Binding-site contacts:
Ligand atom C7 contacts residue ASN256 of chain 7.A at 3.7 Å.
Ligand atom C2 contacts residue ASN256 of chain 7.A at 2.8 Å.
Ligand atom C1 contacts residue ASN256 of chain 7.A at 1.5 Å.
Ligand atom C3 contacts residue ASN256 of chain 7.A at 2.9 Å.
Ligand atom O4 contacts residue ASN256 of chain 7.A at 4.2 Å.
Ligand atom C5 contacts residue ASN256 of chain 7.A at 3.5 Å.
Ligand atom O7 contacts residue ASN256 of chain 7.A at 3.4 Å (h-bond).
Ligand atom O3 contacts residue ASN256 of chain 7.A at 3.8 Å.
Ligand atom C4 contacts residue ASN256 of chain 7.A at 3.9 Å.
Ligand atom O5 contacts residue ASN256 of chain 7.A at 2.5 Å (h-bond).
Ligand atom C5 contacts residue GLU259 of chain 7.A at 4.3 Å.
Ligand atom N2 contacts residue ASN256 of chain 7.A at 3.3 Å (h-bond).

The protein below binds the small molecule below.
Small molecule (SMILES): CC(=O)N[C@@H]1[C@@H](O)[C@H](O)[C@@H](CO)O[C@H]1O

Sequence of chain 7.A:
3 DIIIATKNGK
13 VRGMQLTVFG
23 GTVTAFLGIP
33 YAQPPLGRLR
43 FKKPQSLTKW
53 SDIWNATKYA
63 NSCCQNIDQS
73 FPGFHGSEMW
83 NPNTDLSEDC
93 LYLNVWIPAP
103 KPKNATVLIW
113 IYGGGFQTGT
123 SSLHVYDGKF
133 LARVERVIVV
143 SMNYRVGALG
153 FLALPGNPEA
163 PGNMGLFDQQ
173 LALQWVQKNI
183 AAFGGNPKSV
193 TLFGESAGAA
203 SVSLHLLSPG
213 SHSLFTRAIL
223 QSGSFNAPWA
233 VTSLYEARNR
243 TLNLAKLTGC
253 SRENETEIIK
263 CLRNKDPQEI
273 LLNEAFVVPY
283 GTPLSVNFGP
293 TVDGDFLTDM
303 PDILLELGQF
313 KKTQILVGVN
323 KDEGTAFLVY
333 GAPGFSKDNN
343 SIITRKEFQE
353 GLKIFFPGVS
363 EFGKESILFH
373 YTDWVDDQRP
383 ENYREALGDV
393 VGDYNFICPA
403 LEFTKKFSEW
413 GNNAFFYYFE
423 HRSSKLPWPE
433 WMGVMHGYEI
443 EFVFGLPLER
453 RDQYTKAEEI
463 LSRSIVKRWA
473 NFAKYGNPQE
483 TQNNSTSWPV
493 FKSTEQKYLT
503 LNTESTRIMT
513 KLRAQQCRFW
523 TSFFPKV